This protein binds this small molecule.
Small molecule (SMILES): NCCc1c[nH]c2ccc(O)cc12

Sequence of chain 1.C:
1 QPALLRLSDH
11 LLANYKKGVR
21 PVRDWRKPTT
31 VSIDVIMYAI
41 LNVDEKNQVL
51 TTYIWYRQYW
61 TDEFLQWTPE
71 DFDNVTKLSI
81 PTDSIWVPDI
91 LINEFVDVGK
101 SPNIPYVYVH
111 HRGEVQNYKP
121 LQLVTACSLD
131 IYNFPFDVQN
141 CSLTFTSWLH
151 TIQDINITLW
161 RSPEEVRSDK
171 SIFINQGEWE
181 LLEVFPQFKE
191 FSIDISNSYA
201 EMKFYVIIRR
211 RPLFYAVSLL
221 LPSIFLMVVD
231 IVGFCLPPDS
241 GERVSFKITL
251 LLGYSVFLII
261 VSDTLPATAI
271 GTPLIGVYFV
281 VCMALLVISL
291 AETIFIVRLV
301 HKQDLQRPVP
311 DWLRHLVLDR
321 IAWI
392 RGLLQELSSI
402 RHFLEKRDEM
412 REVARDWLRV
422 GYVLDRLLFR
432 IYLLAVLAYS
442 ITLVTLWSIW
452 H

Sequence of chain 1.A:
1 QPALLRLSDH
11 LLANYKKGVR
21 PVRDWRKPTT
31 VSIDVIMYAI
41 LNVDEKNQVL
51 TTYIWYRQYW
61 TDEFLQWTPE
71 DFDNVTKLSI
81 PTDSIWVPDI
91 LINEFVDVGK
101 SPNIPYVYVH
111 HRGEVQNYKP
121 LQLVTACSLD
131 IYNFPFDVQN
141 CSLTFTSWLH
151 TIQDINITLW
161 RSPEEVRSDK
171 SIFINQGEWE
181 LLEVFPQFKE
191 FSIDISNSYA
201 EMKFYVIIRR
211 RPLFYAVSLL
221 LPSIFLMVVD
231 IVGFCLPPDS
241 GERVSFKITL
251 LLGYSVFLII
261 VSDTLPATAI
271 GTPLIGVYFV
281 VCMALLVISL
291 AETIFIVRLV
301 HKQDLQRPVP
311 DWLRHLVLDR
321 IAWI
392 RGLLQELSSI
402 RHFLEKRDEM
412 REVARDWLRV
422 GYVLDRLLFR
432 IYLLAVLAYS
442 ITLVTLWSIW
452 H

Binding-site contacts:
Ligand atom CE2 contacts residue ILE193 of chain 1.C at 4.3 Å (hydrophobic).
Ligand atom NZ contacts residue TRP148 of chain 1.C at 3.9 Å.
Ligand atom CD1 contacts residue TYR199 of chain 1.C at 3.5 Å (hydrophobic).
Ligand atom NE1 contacts residue TYR199 of chain 1.C at 4.2 Å.
Ligand atom CG contacts residue TYR199 of chain 1.C at 4.2 Å (hydrophobic).
Ligand atom CE3 contacts residue TRP55 of chain 1.A at 4.1 Å (hydrophobic).
Ligand atom NE1 contacts residue ILE193 of chain 1.C at 3.4 Å.
Ligand atom CA contacts residue TRP55 of chain 1.A at 4.1 Å (hydrophobic).
Ligand atom OH contacts residue TYR56 of chain 1.A at 2.8 Å (h-bond).
Ligand atom CB contacts residue TYR199 of chain 1.C at 4.1 Å (hydrophobic).
Ligand atom CZ2 contacts residue TRP55 of chain 1.A at 4.2 Å (hydrophobic).
Ligand atom OH contacts residue TRP148 of chain 1.C at 3.7 Å.
Ligand atom CA contacts residue TRP148 of chain 1.C at 4.0 Å (hydrophobic).
Ligand atom CZ3 contacts residue TRP148 of chain 1.C at 4.2 Å (hydrophobic).
Ligand atom CZ3 contacts residue TYR118 of chain 1.A at 4.4 Å (hydrophobic).
Ligand atom CH2 contacts residue TRP55 of chain 1.A at 3.9 Å (hydrophobic).
Ligand atom CB contacts residue TRP148 of chain 1.C at 3.3 Å (hydrophobic).
Ligand atom CZ2 contacts residue ILE36 of chain 1.A at 4.4 Å (hydrophobic).
Ligand atom CD1 contacts residue PHE191 of chain 1.C at 4.2 Å (hydrophobic).
Ligand atom CG contacts residue TRP55 of chain 1.A at 4.2 Å (hydrophobic).
Ligand atom NE1 contacts residue TRP55 of chain 1.A at 4.3 Å.
Ligand atom NZ contacts residue ASN93 of chain 1.C at 3.9 Å.
Ligand atom CG contacts residue TRP148 of chain 1.C at 4.4 Å (hydrophobic).
Ligand atom CE3 contacts residue TYR118 of chain 1.A at 4.0 Å (hydrophobic).
Ligand atom CH2 contacts residue ARG57 of chain 1.A at 4.3 Å.
Ligand atom CZ3 contacts residue TYR56 of chain 1.A at 4.0 Å (hydrophobic).
Ligand atom CH2 contacts residue ILE36 of chain 1.A at 4.3 Å (hydrophobic).
Ligand atom OH contacts residue TYR118 of chain 1.A at 4.2 Å.
Ligand atom NZ contacts residue THR146 of chain 1.C at 3.6 Å.
Ligand atom NZ contacts residue SER147 of chain 1.C at 3.4 Å (h-bond).
Ligand atom CD2 contacts residue TRP55 of chain 1.A at 3.9 Å (hydrophobic).
Ligand atom CH2 contacts residue TYR56 of chain 1.A at 4.4 Å (hydrophobic).
Ligand atom CZ3 contacts residue TRP55 of chain 1.A at 3.7 Å (hydrophobic).
Ligand atom CA contacts residue ASN93 of chain 1.C at 4.2 Å.
Ligand atom CE3 contacts residue TRP148 of chain 1.C at 3.7 Å (hydrophobic).
Ligand atom OH contacts residue TRP55 of chain 1.A at 3.6 Å.
Ligand atom CD2 contacts residue TYR118 of chain 1.A at 4.3 Å (hydrophobic).
Ligand atom OH contacts residue LYS119 of chain 1.A at 4.0 Å.
Ligand atom CD1 contacts residue TRP55 of chain 1.A at 4.3 Å (hydrophobic).
Ligand atom CE2 contacts residue TRP55 of chain 1.A at 3.9 Å (hydrophobic).